This protein binds this small molecule.
Small molecule (SMILES): C[C@H](C[C@@H](C[C@H](C[C@@H](C[C@@H](CCN1CCCC1=O)N1CCCC1=O)N1CCCC1=O)N1CCCC1=O)N1CCCC1=O)N1CCCC1=O

Sequence of chain 3.A:
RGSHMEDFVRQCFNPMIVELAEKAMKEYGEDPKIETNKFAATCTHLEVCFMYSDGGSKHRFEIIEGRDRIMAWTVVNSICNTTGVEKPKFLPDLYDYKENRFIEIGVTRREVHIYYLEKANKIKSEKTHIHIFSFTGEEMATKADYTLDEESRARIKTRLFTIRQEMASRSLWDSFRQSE

Binding-site contacts:
Ligand atom O03 contacts residue ILE33 of chain 3.A at 4.3 Å.
Ligand atom C07 contacts residue MET32 of chain 3.A at 4.1 Å (hydrophobic).
Ligand atom C28 contacts residue MET67 of chain 3.A at 4.4 Å (hydrophobic).
Ligand atom C27 contacts residue ASP70 of chain 3.A at 4.3 Å.
Ligand atom C34 contacts residue LEU36 of chain 3.A at 4.3 Å (hydrophobic).
Ligand atom C37 contacts residue ILE79 of chain 3.A at 4.2 Å (hydrophobic).
Ligand atom C27 contacts residue PHE66 of chain 3.A at 4.2 Å (hydrophobic).
Ligand atom C34 contacts residue PHE66 of chain 3.A at 4.0 Å (hydrophobic).
Ligand atom O03 contacts residue PHE66 of chain 3.A at 3.8 Å.
Ligand atom O06 contacts residue ILE79 of chain 3.A at 3.9 Å.
Ligand atom C29 contacts residue PHE66 of chain 3.A at 3.8 Å (hydrophobic).
Ligand atom N04 contacts residue PHE66 of chain 3.A at 4.1 Å.
Ligand atom C08 contacts residue MET32 of chain 3.A at 4.0 Å (hydrophobic).
Ligand atom C34 contacts residue MET32 of chain 3.A at 3.5 Å (hydrophobic).
Ligand atom C28 contacts residue PHE66 of chain 3.A at 3.7 Å (hydrophobic).
Ligand atom C35 contacts residue PHE66 of chain 3.A at 3.7 Å (hydrophobic).
Ligand atom N06 contacts residue MET32 of chain 3.A at 4.2 Å.
Ligand atom C33 contacts residue ILE79 of chain 3.A at 4.0 Å (hydrophobic).
Ligand atom C06 contacts residue MET32 of chain 3.A at 3.3 Å (hydrophobic).
Ligand atom C26 contacts residue PHE66 of chain 3.A at 4.2 Å (hydrophobic).
Ligand atom C36 contacts residue ILE79 of chain 3.A at 3.9 Å (hydrophobic).
Ligand atom C05 contacts residue MET32 of chain 3.A at 4.4 Å (hydrophobic).
Ligand atom C04 contacts residue MET32 of chain 3.A at 4.2 Å (hydrophobic).
Ligand atom C02 contacts residue MET32 of chain 3.A at 4.0 Å (hydrophobic).
Ligand atom C36 contacts residue GLU81 of chain 3.A at 4.2 Å.
Ligand atom C35 contacts residue GLU81 of chain 3.A at 4.0 Å.
Ligand atom C04 contacts residue PHE66 of chain 3.A at 3.6 Å (hydrophobic).
Ligand atom C35 contacts residue ILE79 of chain 3.A at 4.5 Å (hydrophobic).
Ligand atom O03 contacts residue ASN30 of chain 3.A at 4.0 Å.
Ligand atom C35 contacts residue GLY82 of chain 3.A at 4.0 Å.